A protein and the small-molecule ligand that binds it are described below.
Small molecule (SMILES): Cc1ncc(CNC=O)c(N)n1

Binding-site contacts:
Ligand atom C1 contacts residue TYR160 of chain 1.B at 3.4 Å (hydrophobic).
Ligand atom N2 contacts residue TRP11 of chain 1.B at 3.7 Å.
Ligand atom C7 contacts residue ILE114 of chain 1.B at 3.6 Å (hydrophobic).
Ligand atom O1 contacts residue PRO112 of chain 1.B at 3.1 Å.
Ligand atom C5 contacts residue HIS163 of chain 1.B at 3.9 Å.
Ligand atom N1 contacts residue TRP11 of chain 1.B at 3.5 Å.
Ligand atom C2 contacts residue TRP11 of chain 1.B at 3.6 Å (hydrophobic).
Ligand atom N4 contacts residue ILE114 of chain 1.B at 3.8 Å.
Ligand atom C2 contacts residue TYR160 of chain 1.B at 3.6 Å (hydrophobic).
Ligand atom C3 contacts residue TRP11 of chain 1.B at 3.8 Å (hydrophobic).
Ligand atom C7 contacts residue TYR160 of chain 1.B at 3.7 Å (hydrophobic).
Ligand atom C5 contacts residue TRP11 of chain 1.B at 3.7 Å (hydrophobic).
Ligand atom C3 contacts residue GLY158 of chain 1.B at 3.0 Å.
Ligand atom C6 contacts residue TYR62 of chain 1.B at 3.3 Å (hydrophobic).
Ligand atom N4 contacts residue TYR160 of chain 1.B at 2.9 Å (h-bond).
Ligand atom C6 contacts residue TYR160 of chain 1.B at 3.8 Å (hydrophobic).
Ligand atom C7 contacts residue TYR62 of chain 1.B at 3.7 Å (hydrophobic).
Ligand atom O1 contacts residue ASN117 of chain 1.B at 3.1 Å (h-bond).
Ligand atom C4 contacts residue GLY158 of chain 1.B at 3.7 Å.
Ligand atom O1 contacts residue GLY158 of chain 1.B at 3.7 Å.
Ligand atom C2 contacts residue GLU164 of chain 1.B at 3.5 Å.
Ligand atom C1 contacts residue TRP11 of chain 1.B at 3.6 Å (hydrophobic).
Ligand atom N2 contacts residue GLY158 of chain 1.B at 3.9 Å.
Ligand atom C4 contacts residue TRP11 of chain 1.B at 3.6 Å (hydrophobic).
Ligand atom N4 contacts residue GLY158 of chain 1.B at 3.9 Å.
Ligand atom C3 contacts residue GLU164 of chain 1.B at 3.5 Å.
Ligand atom C5 contacts residue GLU164 of chain 1.B at 3.6 Å.
Ligand atom C4 contacts residue TYR160 of chain 1.B at 3.6 Å (hydrophobic).
Ligand atom N3 contacts residue TYR62 of chain 1.B at 2.9 Å (h-bond).
Ligand atom N2 contacts residue GLU164 of chain 1.B at 2.6 Å (salt-bridge).
Ligand atom N4 contacts residue TYR62 of chain 1.B at 3.0 Å (h-bond).
Ligand atom N3 contacts residue TYR160 of chain 1.B at 3.3 Å (h-bond).
Ligand atom O1 contacts residue ILE114 of chain 1.B at 3.4 Å.
Ligand atom N3 contacts residue ASP10 of chain 1.B at 2.9 Å (salt-bridge).
Ligand atom C6 contacts residue GLY158 of chain 1.B at 3.7 Å.
Ligand atom N1 contacts residue ASP10 of chain 1.B at 3.9 Å.
Ligand atom C1 contacts residue ASP10 of chain 1.B at 3.9 Å.
Ligand atom N1 contacts residue TYR160 of chain 1.B at 3.3 Å.
Ligand atom C6 contacts residue ILE114 of chain 1.B at 3.8 Å (hydrophobic).
Ligand atom C6 contacts residue TRP11 of chain 1.B at 3.6 Å (hydrophobic).

Sequence of chain 1.B:
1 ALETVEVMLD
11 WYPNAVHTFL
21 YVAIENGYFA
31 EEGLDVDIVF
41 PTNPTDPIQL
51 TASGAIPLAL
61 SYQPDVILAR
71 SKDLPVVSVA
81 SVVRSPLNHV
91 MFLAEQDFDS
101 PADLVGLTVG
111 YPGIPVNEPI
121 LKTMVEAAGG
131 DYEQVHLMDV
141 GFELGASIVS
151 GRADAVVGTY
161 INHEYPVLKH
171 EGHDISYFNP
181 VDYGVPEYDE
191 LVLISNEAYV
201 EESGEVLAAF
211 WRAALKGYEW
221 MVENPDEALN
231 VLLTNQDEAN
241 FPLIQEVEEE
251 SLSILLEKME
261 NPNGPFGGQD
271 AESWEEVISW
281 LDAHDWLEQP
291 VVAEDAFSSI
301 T